Sequence of chain 1.B:
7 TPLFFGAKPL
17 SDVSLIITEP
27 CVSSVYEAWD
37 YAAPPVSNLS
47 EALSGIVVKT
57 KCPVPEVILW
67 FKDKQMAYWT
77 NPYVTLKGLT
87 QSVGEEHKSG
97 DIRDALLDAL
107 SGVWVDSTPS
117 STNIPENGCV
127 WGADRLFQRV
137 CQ

Sequence of chain 1.A:
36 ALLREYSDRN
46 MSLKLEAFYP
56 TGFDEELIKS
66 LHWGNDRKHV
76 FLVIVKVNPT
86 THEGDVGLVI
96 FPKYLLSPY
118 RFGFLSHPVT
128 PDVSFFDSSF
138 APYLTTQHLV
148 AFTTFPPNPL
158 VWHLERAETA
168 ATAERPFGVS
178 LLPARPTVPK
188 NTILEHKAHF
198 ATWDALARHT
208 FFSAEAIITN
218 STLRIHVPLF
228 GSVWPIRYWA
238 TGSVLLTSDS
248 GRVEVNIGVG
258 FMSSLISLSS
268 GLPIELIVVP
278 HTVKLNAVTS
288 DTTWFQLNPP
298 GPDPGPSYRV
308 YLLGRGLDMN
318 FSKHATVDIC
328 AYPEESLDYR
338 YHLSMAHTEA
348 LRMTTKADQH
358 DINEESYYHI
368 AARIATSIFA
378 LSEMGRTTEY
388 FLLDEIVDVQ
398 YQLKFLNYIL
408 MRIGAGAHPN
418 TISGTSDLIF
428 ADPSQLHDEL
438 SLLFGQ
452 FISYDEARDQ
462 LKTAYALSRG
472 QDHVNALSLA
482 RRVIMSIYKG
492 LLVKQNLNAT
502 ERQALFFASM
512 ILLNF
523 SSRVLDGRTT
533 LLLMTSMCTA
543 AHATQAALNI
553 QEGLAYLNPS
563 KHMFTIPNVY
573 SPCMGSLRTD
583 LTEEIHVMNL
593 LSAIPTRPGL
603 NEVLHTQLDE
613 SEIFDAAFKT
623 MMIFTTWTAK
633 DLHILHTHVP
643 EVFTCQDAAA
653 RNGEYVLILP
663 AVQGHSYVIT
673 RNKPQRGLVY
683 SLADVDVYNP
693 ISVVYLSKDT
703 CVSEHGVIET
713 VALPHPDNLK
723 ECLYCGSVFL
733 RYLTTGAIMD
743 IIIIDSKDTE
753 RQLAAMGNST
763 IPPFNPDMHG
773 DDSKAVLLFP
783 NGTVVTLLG

Binding-site contacts:
Ligand atom O7 contacts residue ASN44 of chain 1.B at 3.1 Å (h-bond).
Ligand atom C6 contacts residue SER46 of chain 1.B at 4.2 Å.
Ligand atom C5 contacts residue TYR99 of chain 1.A at 3.6 Å (hydrophobic).
Ligand atom C3 contacts residue ASN44 of chain 1.B at 3.9 Å.
Ligand atom C6 contacts residue SER102 of chain 1.A at 3.3 Å.
Ligand atom C5 contacts residue ASN44 of chain 1.B at 3.3 Å.
Ligand atom O7 contacts residue TYR99 of chain 1.A at 4.1 Å.
Ligand atom C7 contacts residue LYS98 of chain 1.A at 3.5 Å.
Ligand atom O3 contacts residue TYR99 of chain 1.A at 4.0 Å.
Ligand atom O7 contacts residue LYS98 of chain 1.A at 3.2 Å.
Ligand atom O5 contacts residue ASN44 of chain 1.B at 2.0 Å (h-bond).
Ligand atom O6 contacts residue TYR99 of chain 1.A at 3.2 Å.
Ligand atom C4 contacts residue ASN44 of chain 1.B at 4.2 Å.
Ligand atom O6 contacts residue LYS98 of chain 1.A at 4.0 Å.
Ligand atom O6 contacts residue GLU47 of chain 1.B at 3.2 Å (salt-bridge).
Ligand atom C6 contacts residue TYR99 of chain 1.A at 3.5 Å (hydrophobic).
Ligand atom O5 contacts residue SER46 of chain 1.B at 4.0 Å.
Ligand atom O4 contacts residue TYR99 of chain 1.A at 4.1 Å.
Ligand atom C4 contacts residue TYR99 of chain 1.A at 4.3 Å (hydrophobic).
Ligand atom C8 contacts residue ASP134 of chain 1.A at 2.8 Å.
Ligand atom O5 contacts residue GLU47 of chain 1.B at 4.2 Å.
Ligand atom C7 contacts residue ASP134 of chain 1.A at 3.5 Å.
Ligand atom O3 contacts residue SER102 of chain 1.A at 4.2 Å.
Ligand atom C8 contacts residue LYS98 of chain 1.A at 3.8 Å.
Ligand atom N2 contacts residue ASN44 of chain 1.B at 3.3 Å (h-bond).
Ligand atom C8 contacts residue LYS73 of chain 1.A at 4.1 Å.
Ligand atom O5 contacts residue SER102 of chain 1.A at 3.6 Å.
Ligand atom C3 contacts residue TYR99 of chain 1.A at 4.0 Å (hydrophobic).
Ligand atom C2 contacts residue ASN44 of chain 1.B at 2.7 Å.
Ligand atom N2 contacts residue LYS98 of chain 1.A at 4.2 Å.
Ligand atom C5 contacts residue SER46 of chain 1.B at 3.8 Å.
Ligand atom C5 contacts residue SER102 of chain 1.A at 4.1 Å.
Ligand atom C6 contacts residue GLU47 of chain 1.B at 4.3 Å.
Ligand atom N2 contacts residue ASP134 of chain 1.A at 3.3 Å (salt-bridge).
Ligand atom O6 contacts residue SER102 of chain 1.A at 3.2 Å (h-bond).
Ligand atom C6 contacts residue ASN44 of chain 1.B at 4.3 Å.
Ligand atom C8 contacts residue ASN44 of chain 1.B at 4.2 Å.
Ligand atom C7 contacts residue ASN44 of chain 1.B at 3.5 Å.
Ligand atom C1 contacts residue ASN44 of chain 1.B at 1.4 Å.
Ligand atom O6 contacts residue SER46 of chain 1.B at 3.3 Å.

The small molecule below binds the protein below.
Small molecule (SMILES): CC(=O)N[C@H]1[C@H](O[C@H]2[C@H](O)[C@@H](NC(C)=O)CO[C@@H]2CO)O[C@H](CO)[C@@H](O[C@@H]2O[C@H](CO[C@H]3O[C@H](CO)[C@@H](O)[C@H](O)[C@@H]3O)[C@@H](O)[C@H](O[C@H]3O[C@H](CO)[C@@H](O)[C@H](O)[C@@H]3O)[C@@H]2O)[C@@H]1O